Sequence of chain 2.B:
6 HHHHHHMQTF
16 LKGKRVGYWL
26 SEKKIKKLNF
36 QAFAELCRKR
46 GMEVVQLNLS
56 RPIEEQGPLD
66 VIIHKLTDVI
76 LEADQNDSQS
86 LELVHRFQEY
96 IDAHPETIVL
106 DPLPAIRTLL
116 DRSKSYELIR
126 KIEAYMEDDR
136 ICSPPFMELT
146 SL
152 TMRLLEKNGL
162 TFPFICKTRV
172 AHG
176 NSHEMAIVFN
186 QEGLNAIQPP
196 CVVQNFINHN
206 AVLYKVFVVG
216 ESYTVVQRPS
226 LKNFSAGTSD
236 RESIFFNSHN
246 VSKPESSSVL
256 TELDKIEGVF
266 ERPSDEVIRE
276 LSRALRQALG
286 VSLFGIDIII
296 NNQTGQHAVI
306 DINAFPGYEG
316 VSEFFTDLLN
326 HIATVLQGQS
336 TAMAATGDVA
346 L

Binding-site contacts:
Ligand atom O2' contacts residue LEU226 of chain 2.B at 3.2 Å (h-bond).
Ligand atom O1G contacts residue LYS210 of chain 2.B at 2.9 Å (salt-bridge).
Ligand atom N1 contacts residue ILE202 of chain 2.B at 3.0 Å (h-bond).
Ligand atom N3 contacts residue HIS204 of chain 2.B at 3.3 Å.
Ligand atom C5' contacts residue SER243 of chain 2.B at 3.4 Å.
Ligand atom O1A contacts residue LYS168 of chain 2.B at 2.7 Å (salt-bridge).
Ligand atom N3B contacts residue ASP306 of chain 2.B at 3.3 Å (salt-bridge).
Ligand atom O3G contacts residue ASP306 of chain 2.B at 3.1 Å (salt-bridge).
Ligand atom PG contacts residue MN1 of chain 2.M at 3.0 Å.
Ligand atom N6 contacts residue GLN199 of chain 2.B at 2.9 Å (h-bond).
Ligand atom O1G contacts residue ASP292 of chain 2.B at 3.4 Å (salt-bridge).
Ligand atom N3B contacts residue MN1 of chain 2.M at 2.7 Å.
Ligand atom O2G contacts residue HIS244 of chain 2.B at 2.6 Å (h-bond).
Ligand atom O2B contacts residue MN1 of chain 2.N at 2.1 Å.
Ligand atom O3' contacts residue SER247 of chain 2.B at 2.7 Å (h-bond).
Ligand atom O1B contacts residue SER243 of chain 2.B at 2.5 Å (h-bond).
Ligand atom C8 contacts residue LYS168 of chain 2.B at 3.4 Å.
Ligand atom O1G contacts residue MN1 of chain 2.M at 2.1 Å.
Ligand atom O2' contacts residue SER225 of chain 2.B at 2.4 Å (h-bond).
Ligand atom O1B contacts residue HIS178 of chain 2.B at 2.6 Å (h-bond).
Ligand atom O3G contacts residue ASN308 of chain 2.B at 3.0 Å (h-bond).
Ligand atom O3A contacts residue MET180 of chain 2.B at 3.0 Å.
Ligand atom PA contacts residue MN1 of chain 2.M at 3.3 Å.
Ligand atom O2A contacts residue ASP306 of chain 2.B at 3.0 Å (salt-bridge).
Ligand atom N7 contacts residue GLN199 of chain 2.B at 3.4 Å (h-bond).
Ligand atom O1G contacts residue ASP306 of chain 2.B at 2.9 Å (salt-bridge).
Ligand atom C2' contacts residue SER225 of chain 2.B at 3.2 Å.
Ligand atom PG contacts residue ASP306 of chain 2.B at 3.3 Å.
Ligand atom PG contacts residue MN1 of chain 2.N at 3.3 Å.
Ligand atom O3' contacts residue LEU208 of chain 2.B at 3.4 Å.
Ligand atom C2 contacts residue ILE202 of chain 2.B at 3.3 Å (hydrophobic).
Ligand atom N6 contacts residue ASN200 of chain 2.B at 2.9 Å (h-bond).
Ligand atom O2B contacts residue ASP306 of chain 2.B at 3.1 Å (salt-bridge).
Ligand atom O2' contacts residue SER247 of chain 2.B at 3.5 Å (h-bond).
Ligand atom O2A contacts residue MN1 of chain 2.M at 2.0 Å.
Ligand atom O2B contacts residue ARG117 of chain 2.B at 2.9 Å (salt-bridge).
Ligand atom O2A contacts residue ASP292 of chain 2.B at 3.2 Å (salt-bridge).
Ligand atom N7 contacts residue LYS168 of chain 2.B at 2.9 Å (salt-bridge).
Ligand atom PB contacts residue MN1 of chain 2.N at 3.2 Å.
Ligand atom O3G contacts residue MN1 of chain 2.N at 2.2 Å.

The small molecule below binds the protein below.
Small molecule (SMILES): Nc1ncnc2c1ncn2[C@@H]1O[C@H](CO[P](=O)(O)O[P](=O)(O)NP(=O)(O)O)[C@@H](O)[C@H]1O